Binding-site contacts:
Ligand atom NAC contacts residue LEU172 of chain 1.D at 4.1 Å.
Ligand atom NAC contacts residue ALA64 of chain 1.D at 4.0 Å.
Ligand atom CAK contacts residue LEU119 of chain 1.D at 3.6 Å (hydrophobic).
Ligand atom NAN contacts residue ALA64 of chain 1.D at 4.2 Å.
Ligand atom NAB contacts residue ILE43 of chain 1.D at 3.5 Å (h-bond).
Ligand atom CAW contacts residue ILE43 of chain 1.D at 4.0 Å (hydrophobic).
Ligand atom OAD contacts residue VAL100 of chain 1.D at 4.2 Å.
Ligand atom NAN contacts residue LEU119 of chain 1.D at 3.6 Å.
Ligand atom CAU contacts residue LEU172 of chain 1.D at 4.0 Å (hydrophobic).
Ligand atom CAA contacts residue SER120 of chain 1.D at 3.3 Å.
Ligand atom NAO contacts residue LEU172 of chain 1.D at 4.3 Å.
Ligand atom CAK contacts residue LEU172 of chain 1.D at 3.5 Å (hydrophobic).
Ligand atom OAD contacts residue PHE116 of chain 1.D at 3.5 Å.
Ligand atom CAX contacts residue ALA64 of chain 1.D at 4.3 Å (hydrophobic).
Ligand atom CAS contacts residue ALA64 of chain 1.D at 3.9 Å (hydrophobic).
Ligand atom CAA contacts residue LEU119 of chain 1.D at 4.1 Å (hydrophobic).
Ligand atom NAN contacts residue GLU117 of chain 1.D at 4.0 Å.
Ligand atom NAM contacts residue LYS66 of chain 1.D at 3.6 Å.
Ligand atom CAT contacts residue VAL184 of chain 1.D at 4.2 Å (hydrophobic).
Ligand atom CAA contacts residue TYR121 of chain 1.D at 3.8 Å (hydrophobic).
Ligand atom CAS contacts residue LEU172 of chain 1.D at 3.6 Å (hydrophobic).
Ligand atom NAC contacts residue PHE116 of chain 1.D at 3.9 Å.
Ligand atom CAR contacts residue ILE43 of chain 1.D at 3.7 Å (hydrophobic).
Ligand atom CAF contacts residue ASP185 of chain 1.D at 3.7 Å.
Ligand atom CAX contacts residue LEU172 of chain 1.D at 4.1 Å (hydrophobic).
Ligand atom NAC contacts residue GLU117 of chain 1.D at 3.0 Å (salt-bridge).
Ligand atom CAL contacts residue ILE43 of chain 1.D at 4.1 Å (hydrophobic).
Ligand atom CAE contacts residue VAL184 of chain 1.D at 4.0 Å (hydrophobic).
Ligand atom NAN contacts residue LEU172 of chain 1.D at 3.3 Å.
Ligand atom OAP contacts residue LEU119 of chain 1.D at 3.8 Å.
Ligand atom OAP contacts residue SER120 of chain 1.D at 3.4 Å (h-bond).
Ligand atom NAB contacts residue GLY44 of chain 1.D at 3.2 Å.
Ligand atom CAH contacts residue ILE43 of chain 1.D at 3.5 Å (hydrophobic).
Ligand atom NAC contacts residue VAL100 of chain 1.D at 3.7 Å.
Ligand atom CAR contacts residue GLY44 of chain 1.D at 4.3 Å.
Ligand atom CAU contacts residue ILE43 of chain 1.D at 4.3 Å (hydrophobic).
Ligand atom CAG contacts residue VAL184 of chain 1.D at 3.8 Å (hydrophobic).
Ligand atom CAS contacts residue GLU117 of chain 1.D at 3.9 Å.
Ligand atom NAM contacts residue ASP185 of chain 1.D at 4.3 Å.
Ligand atom CAE contacts residue ASP185 of chain 1.D at 4.0 Å.

A protein and the small-molecule ligand that binds it are described below.
Small molecule (SMILES): COc1ccc(N)cc1-c1cnc(N)c(C(=O)c2cccnc2)n1

Sequence of chain 1.D:
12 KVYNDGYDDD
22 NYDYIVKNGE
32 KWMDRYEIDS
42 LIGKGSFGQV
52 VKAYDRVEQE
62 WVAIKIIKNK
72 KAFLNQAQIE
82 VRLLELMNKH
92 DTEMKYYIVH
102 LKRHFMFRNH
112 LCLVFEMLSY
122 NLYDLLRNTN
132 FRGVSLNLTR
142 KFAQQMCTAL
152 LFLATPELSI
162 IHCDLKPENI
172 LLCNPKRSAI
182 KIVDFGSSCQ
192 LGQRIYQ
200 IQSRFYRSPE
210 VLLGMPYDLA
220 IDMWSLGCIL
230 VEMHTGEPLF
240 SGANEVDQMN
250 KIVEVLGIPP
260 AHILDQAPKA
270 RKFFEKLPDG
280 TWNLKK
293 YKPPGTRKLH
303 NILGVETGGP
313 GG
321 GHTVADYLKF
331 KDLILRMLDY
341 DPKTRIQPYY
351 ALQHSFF